Binding-site contacts:
Ligand atom C07 contacts residue SER248 of chain 1.A at 4.3 Å.
Ligand atom C02 contacts residue PHE186 of chain 1.A at 4.2 Å (hydrophobic).
Ligand atom C04 contacts residue ALA249 of chain 1.A at 3.5 Å (hydrophobic).
Ligand atom I10 contacts residue THR253 of chain 1.A at 4.3 Å.
Ligand atom C07 contacts residue ARG93 of chain 1.A at 3.9 Å.
Ligand atom I10 contacts residue PHE299 of chain 1.A at 3.9 Å.
Ligand atom C03 contacts residue ALA249 of chain 1.A at 3.4 Å (hydrophobic).
Ligand atom C01 contacts residue LEU99 of chain 1.A at 3.8 Å (hydrophobic).
Ligand atom C02 contacts residue LEU99 of chain 1.A at 4.2 Å (hydrophobic).
Ligand atom C05 contacts residue HEM1 of chain 1.C at 3.7 Å.
Ligand atom I10 contacts residue ALA249 of chain 1.A at 4.2 Å.
Ligand atom C07 contacts residue LEU99 of chain 1.A at 4.0 Å (hydrophobic).
Ligand atom I10 contacts residue HEM1 of chain 1.C at 3.5 Å.
Ligand atom C03 contacts residue PHE183 of chain 1.A at 4.2 Å (hydrophobic).
Ligand atom O08 contacts residue SER245 of chain 1.A at 3.7 Å.
Ligand atom C03 contacts residue HEM1 of chain 1.C at 4.4 Å.
Ligand atom C05 contacts residue ALA249 of chain 1.A at 3.9 Å (hydrophobic).
Ligand atom C04 contacts residue LEU99 of chain 1.A at 3.9 Å (hydrophobic).
Ligand atom C01 contacts residue ALA249 of chain 1.A at 3.9 Å (hydrophobic).
Ligand atom C02 contacts residue PHE183 of chain 1.A at 3.7 Å (hydrophobic).
Ligand atom C06 contacts residue ALA249 of chain 1.A at 4.0 Å (hydrophobic).
Ligand atom C05 contacts residue LEU99 of chain 1.A at 3.6 Å (hydrophobic).
Ligand atom O09 contacts residue SER245 of chain 1.A at 2.6 Å (h-bond).
Ligand atom C06 contacts residue SER245 of chain 1.A at 4.3 Å.
Ligand atom O09 contacts residue ILE98 of chain 1.A at 4.1 Å.
Ligand atom O08 contacts residue SER248 of chain 1.A at 3.5 Å.
Ligand atom C01 contacts residue PHE186 of chain 1.A at 4.2 Å (hydrophobic).
Ligand atom C07 contacts residue SER96 of chain 1.A at 3.6 Å.
Ligand atom C01 contacts residue SER248 of chain 1.A at 4.0 Å.
Ligand atom C02 contacts residue ALA249 of chain 1.A at 3.5 Å (hydrophobic).
Ligand atom C03 contacts residue LEU99 of chain 1.A at 4.3 Å (hydrophobic).
Ligand atom C01 contacts residue VAL182 of chain 1.A at 4.3 Å (hydrophobic).
Ligand atom O08 contacts residue SER96 of chain 1.A at 4.1 Å.
Ligand atom C07 contacts residue SER245 of chain 1.A at 3.4 Å.
Ligand atom C04 contacts residue HEM1 of chain 1.C at 3.4 Å.
Ligand atom O08 contacts residue ARG93 of chain 1.A at 2.9 Å (salt-bridge).
Ligand atom C06 contacts residue LEU99 of chain 1.A at 3.5 Å (hydrophobic).
Ligand atom I10 contacts residue PHE183 of chain 1.A at 3.9 Å.
Ligand atom O09 contacts residue LEU99 of chain 1.A at 3.6 Å.
Ligand atom O09 contacts residue SER96 of chain 1.A at 2.6 Å (h-bond).

This protein binds this small molecule.
Small molecule (SMILES): O=C(O)c1ccc(I)cc1

Sequence of chain 1.A:
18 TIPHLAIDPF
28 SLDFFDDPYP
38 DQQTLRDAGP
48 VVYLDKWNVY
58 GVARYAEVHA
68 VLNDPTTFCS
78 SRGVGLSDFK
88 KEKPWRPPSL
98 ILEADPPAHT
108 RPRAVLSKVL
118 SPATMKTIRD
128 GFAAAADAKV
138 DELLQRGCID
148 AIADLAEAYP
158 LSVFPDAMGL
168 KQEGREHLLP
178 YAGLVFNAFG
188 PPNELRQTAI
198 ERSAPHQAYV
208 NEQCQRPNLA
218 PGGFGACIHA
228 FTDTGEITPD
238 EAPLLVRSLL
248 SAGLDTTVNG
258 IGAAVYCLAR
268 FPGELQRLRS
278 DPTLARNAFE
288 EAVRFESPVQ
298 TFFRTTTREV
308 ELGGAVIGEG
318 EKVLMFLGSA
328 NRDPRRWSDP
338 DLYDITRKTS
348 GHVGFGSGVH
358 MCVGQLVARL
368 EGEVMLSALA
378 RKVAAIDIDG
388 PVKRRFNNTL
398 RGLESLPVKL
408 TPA